This small molecule binds to this protein.
Small molecule (SMILES): CC(C)C[C@H](NC(=O)[C@H](CC(N)=O)NC(=O)[C@@H](NC(=O)[C@@H](N)CCC(=O)O)C(C)C)[C@@H](O)C[C@@H](C)C(=O)N[C@@H](C)C(=O)N[C@@H](CCC(=O)O)C(=O)N[C@@H](Cc1ccccc1)C(=O)O

Sequence of chain 1.B:
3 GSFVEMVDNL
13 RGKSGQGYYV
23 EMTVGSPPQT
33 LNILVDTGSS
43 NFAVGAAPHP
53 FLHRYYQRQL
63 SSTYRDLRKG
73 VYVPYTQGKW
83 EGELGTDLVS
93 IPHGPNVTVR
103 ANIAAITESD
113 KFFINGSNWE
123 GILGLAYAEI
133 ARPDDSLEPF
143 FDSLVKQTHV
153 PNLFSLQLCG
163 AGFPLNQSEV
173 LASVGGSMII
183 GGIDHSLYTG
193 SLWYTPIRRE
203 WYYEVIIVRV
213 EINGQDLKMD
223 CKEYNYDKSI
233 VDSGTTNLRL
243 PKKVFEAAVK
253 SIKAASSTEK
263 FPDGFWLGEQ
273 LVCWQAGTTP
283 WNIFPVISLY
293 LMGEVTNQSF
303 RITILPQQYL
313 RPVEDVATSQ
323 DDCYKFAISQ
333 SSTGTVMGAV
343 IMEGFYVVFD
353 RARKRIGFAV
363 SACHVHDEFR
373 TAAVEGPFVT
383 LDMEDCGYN

Binding-site contacts:
Ligand atom CG contacts residue THR238 of chain 1.B at 3.7 Å.
Ligand atom CG contacts residue TYR204 of chain 1.B at 3.2 Å (hydrophobic).
Ligand atom C contacts residue TYR204 of chain 1.B at 3.4 Å (hydrophobic).
Ligand atom O1 contacts residue GLY236 of chain 1.B at 3.6 Å.
Ligand atom C contacts residue THR238 of chain 1.B at 3.6 Å.
Ligand atom CA contacts residue GLY17 of chain 1.B at 3.1 Å.
Ligand atom OXT contacts residue TYR77 of chain 1.B at 3.1 Å (h-bond).
Ligand atom C8 contacts residue ASP234 of chain 1.B at 3.6 Å.
Ligand atom O contacts residue THR78 of chain 1.B at 3.4 Å (h-bond).
Ligand atom O contacts residue THR238 of chain 1.B at 3.0 Å (h-bond).
Ligand atom C contacts residue GLY236 of chain 1.B at 3.6 Å.
Ligand atom N contacts residue GLY236 of chain 1.B at 2.9 Å (h-bond).
Ligand atom CG2 contacts residue GLY236 of chain 1.B at 3.4 Å.
Ligand atom CG contacts residue ARG241 of chain 1.B at 3.4 Å.
Ligand atom CA contacts residue THR238 of chain 1.B at 3.5 Å.
Ligand atom O1 contacts residue ASP234 of chain 1.B at 2.5 Å (salt-bridge).
Ligand atom O contacts residue GLN79 of chain 1.B at 3.0 Å (h-bond).
Ligand atom O contacts residue THR237 of chain 1.B at 3.4 Å.
Ligand atom O contacts residue TYR77 of chain 1.B at 3.0 Å.
Ligand atom ND2 contacts residue ARG241 of chain 1.B at 2.9 Å (salt-bridge).
Ligand atom N contacts residue GLY17 of chain 1.B at 3.5 Å (h-bond).
Ligand atom CZ contacts residue SER334 of chain 1.B at 3.3 Å.
Ligand atom N contacts residue THR238 of chain 1.B at 2.9 Å (h-bond).
Ligand atom N contacts residue GLY40 of chain 1.B at 2.9 Å (h-bond).
Ligand atom O contacts residue THR78 of chain 1.B at 2.9 Å (h-bond).
Ligand atom C contacts residue GLY17 of chain 1.B at 3.2 Å.
Ligand atom ND2 contacts residue THR237 of chain 1.B at 3.6 Å.
Ligand atom CB contacts residue TYR204 of chain 1.B at 2.7 Å (hydrophobic).
Ligand atom N contacts residue GLY17 of chain 1.B at 2.9 Å (h-bond).
Ligand atom CB contacts residue GLY236 of chain 1.B at 3.5 Å.
Ligand atom C8 contacts residue GLY40 of chain 1.B at 3.4 Å.
Ligand atom C6 contacts residue ASP234 of chain 1.B at 3.5 Å.
Ligand atom C contacts residue GLY40 of chain 1.B at 3.6 Å.
Ligand atom CG2 contacts residue THR238 of chain 1.B at 3.3 Å.
Ligand atom C7 contacts residue ASP234 of chain 1.B at 3.2 Å.
Ligand atom C6 contacts residue ASP38 of chain 1.B at 3.6 Å.
Ligand atom O1 contacts residue ASP38 of chain 1.B at 2.5 Å (salt-bridge).
Ligand atom O contacts residue TYR204 of chain 1.B at 2.4 Å (h-bond).
Ligand atom N contacts residue PRO76 of chain 1.B at 3.4 Å (h-bond).
Ligand atom C1 contacts residue GLN79 of chain 1.B at 3.6 Å.